Binding-site contacts:
Ligand atom CM2 contacts residue ILE28 of chain 1.C at 3.5 Å (hydrophobic).
Ligand atom CM5 contacts residue HIS202 of chain 1.C at 3.8 Å.
Ligand atom O2 contacts residue SER206 of chain 1.C at 3.6 Å (h-bond).
Ligand atom O1 contacts residue ASP229 of chain 1.C at 3.0 Å (salt-bridge).
Ligand atom C1 contacts residue ASP229 of chain 1.C at 4.1 Å.
Ligand atom O3 contacts residue SER206 of chain 1.C at 2.7 Å (h-bond).
Ligand atom C11 contacts residue ALA39 of chain 1.C at 3.4 Å (hydrophobic).
Ligand atom C1 contacts residue HEM1 of chain 1.W at 3.9 Å.
Ligand atom C2 contacts residue PHE221 of chain 1.C at 4.1 Å (hydrophobic).
Ligand atom O4 contacts residue LEU201 of chain 1.C at 3.8 Å.
Ligand atom CM3 contacts residue SER206 of chain 1.C at 3.0 Å.
Ligand atom C7 contacts residue SER36 of chain 1.C at 4.0 Å.
Ligand atom O1 contacts residue PHE221 of chain 1.C at 3.4 Å.
Ligand atom O2 contacts residue HEM1 of chain 1.W at 3.7 Å.
Ligand atom C3 contacts residue HEM1 of chain 1.W at 3.9 Å.
Ligand atom C2 contacts residue SER206 of chain 1.C at 4.2 Å.
Ligand atom C4 contacts residue LEU22 of chain 1.C at 3.9 Å (hydrophobic).
Ligand atom C4 contacts residue HIS202 of chain 1.C at 3.4 Å.
Ligand atom O1 contacts residue HEM1 of chain 1.W at 4.1 Å.
Ligand atom O3 contacts residue LEU201 of chain 1.C at 3.7 Å.
Ligand atom C6 contacts residue HEM1 of chain 1.W at 4.1 Å.
Ligand atom C6 contacts residue PHE221 of chain 1.C at 3.9 Å (hydrophobic).
Ligand atom C8 contacts residue SER36 of chain 1.C at 4.1 Å.
Ligand atom C8 contacts residue HEM1 of chain 1.W at 3.8 Å.
Ligand atom C3 contacts residue SER206 of chain 1.C at 3.8 Å.
Ligand atom C10 contacts residue LEU19 of chain 1.C at 4.0 Å (hydrophobic).
Ligand atom O4 contacts residue LEU22 of chain 1.C at 3.5 Å.
Ligand atom CM5 contacts residue LEU198 of chain 1.C at 3.6 Å (hydrophobic).
Ligand atom C1 contacts residue PHE221 of chain 1.C at 3.5 Å (hydrophobic).
Ligand atom CM5 contacts residue SER18 of chain 1.C at 4.1 Å.
Ligand atom O4 contacts residue HIS202 of chain 1.C at 2.3 Å (h-bond).
Ligand atom C10 contacts residue SER36 of chain 1.C at 4.1 Å.
Ligand atom CM2 contacts residue SER206 of chain 1.C at 3.8 Å.
Ligand atom C12 contacts residue LEU198 of chain 1.C at 4.1 Å (hydrophobic).
Ligand atom C2 contacts residue HEM1 of chain 1.W at 3.6 Å.
Ligand atom C7 contacts residue LEU19 of chain 1.C at 4.0 Å (hydrophobic).
Ligand atom CM2 contacts residue ALA24 of chain 1.C at 4.1 Å (hydrophobic).
Ligand atom CM2 contacts residue PHE221 of chain 1.C at 4.0 Å (hydrophobic).
Ligand atom C7 contacts residue PHE221 of chain 1.C at 4.2 Å (hydrophobic).
Ligand atom CM3 contacts residue LEU22 of chain 1.C at 3.4 Å (hydrophobic).

The protein below binds the small molecule below.
Small molecule (SMILES): COC1=C(OC)C(=O)C(C/C=C(/C)CCC=C(C)CC/C=C(/C)CC/C=C(\C)CC/C=C(\C)CC/C=C(\C)CC/C=C(/C)CCC=C(C)CCC=C(C)CCC=C(C)C)=C(C)C1=O

Sequence of chain 1.C:
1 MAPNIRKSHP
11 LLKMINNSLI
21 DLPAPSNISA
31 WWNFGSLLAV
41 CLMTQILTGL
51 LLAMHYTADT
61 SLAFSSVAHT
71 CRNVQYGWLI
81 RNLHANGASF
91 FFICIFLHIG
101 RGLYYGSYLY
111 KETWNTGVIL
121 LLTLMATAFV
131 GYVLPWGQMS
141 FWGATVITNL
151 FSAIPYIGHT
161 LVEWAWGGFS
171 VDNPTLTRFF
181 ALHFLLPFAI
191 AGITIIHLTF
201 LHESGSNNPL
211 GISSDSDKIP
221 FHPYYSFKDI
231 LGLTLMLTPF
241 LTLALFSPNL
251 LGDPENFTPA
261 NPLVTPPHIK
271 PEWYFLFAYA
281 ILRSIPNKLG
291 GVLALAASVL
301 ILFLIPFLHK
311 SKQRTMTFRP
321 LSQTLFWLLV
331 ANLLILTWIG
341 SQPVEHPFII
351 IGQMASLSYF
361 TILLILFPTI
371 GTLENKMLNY